Sequence of chain 40.A:
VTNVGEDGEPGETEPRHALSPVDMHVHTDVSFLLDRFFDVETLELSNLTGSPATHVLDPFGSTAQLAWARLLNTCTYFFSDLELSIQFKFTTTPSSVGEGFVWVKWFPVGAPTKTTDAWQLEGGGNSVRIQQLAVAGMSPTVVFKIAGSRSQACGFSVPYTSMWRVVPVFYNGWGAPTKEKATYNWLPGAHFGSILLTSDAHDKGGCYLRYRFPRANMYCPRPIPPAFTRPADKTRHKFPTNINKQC

The small molecule below binds the protein below.
Small molecule (SMILES): CC(=O)N[C@H]1[C@H]([C@H](O)[C@H](O)CO)O[C@@](O[C@H]2[C@@H](O)[C@@H](CO)O[C@@H](O[C@H]3[C@H](O)[C@@H](O)[C@@H](O)O[C@@H]3CO)[C@@H]2O)(C(=O)O)C[C@@H]1O

Binding-site contacts:
Ligand atom C11 contacts residue ALA118 of chain 40.A at 3.9 Å (hydrophobic).
Ligand atom O8 contacts residue ALA118 of chain 40.A at 3.8 Å.
Ligand atom O9 contacts residue THR42 of chain 36.A at 4.0 Å.
Ligand atom C11 contacts residue GLN132 of chain 40.A at 4.3 Å.
Ligand atom C8 contacts residue GLN120 of chain 40.A at 4.1 Å.
Ligand atom C10 contacts residue GLN65 of chain 36.A at 4.5 Å.
Ligand atom O1A contacts residue ARG129 of chain 40.A at 3.3 Å (salt-bridge).
Ligand atom C11 contacts residue TRP119 of chain 40.A at 4.4 Å (hydrophobic).
Ligand atom C9 contacts residue TRP119 of chain 40.A at 4.3 Å (hydrophobic).
Ligand atom O8 contacts residue GLN120 of chain 40.A at 2.8 Å (h-bond).
Ligand atom C1 contacts residue ARG129 of chain 40.A at 4.0 Å.
Ligand atom C4 contacts residue ALA118 of chain 40.A at 4.0 Å (hydrophobic).
Ligand atom O8 contacts residue TRP119 of chain 40.A at 3.8 Å.
Ligand atom C6 contacts residue ALA118 of chain 40.A at 3.4 Å (hydrophobic).
Ligand atom C7 contacts residue ALA118 of chain 40.A at 3.6 Å (hydrophobic).
Ligand atom O10 contacts residue GLN65 of chain 36.A at 4.0 Å.
Ligand atom O9 contacts residue GLN120 of chain 40.A at 3.5 Å (h-bond).
Ligand atom C5 contacts residue ALA118 of chain 40.A at 3.6 Å (hydrophobic).
Ligand atom C8 contacts residue ALA118 of chain 40.A at 4.3 Å (hydrophobic).
Ligand atom N5 contacts residue ALA118 of chain 40.A at 2.8 Å (h-bond).
Ligand atom O1B contacts residue ARG129 of chain 40.A at 3.9 Å.
Ligand atom C10 contacts residue ALA118 of chain 40.A at 3.8 Å (hydrophobic).
Ligand atom O10 contacts residue ALA64 of chain 36.A at 3.8 Å.
Ligand atom C10 contacts residue ALA64 of chain 36.A at 4.5 Å (hydrophobic).
Ligand atom O1A contacts residue ALA118 of chain 40.A at 4.5 Å.
Ligand atom C11 contacts residue GLN65 of chain 36.A at 3.7 Å.

Sequence of chain 36.A:
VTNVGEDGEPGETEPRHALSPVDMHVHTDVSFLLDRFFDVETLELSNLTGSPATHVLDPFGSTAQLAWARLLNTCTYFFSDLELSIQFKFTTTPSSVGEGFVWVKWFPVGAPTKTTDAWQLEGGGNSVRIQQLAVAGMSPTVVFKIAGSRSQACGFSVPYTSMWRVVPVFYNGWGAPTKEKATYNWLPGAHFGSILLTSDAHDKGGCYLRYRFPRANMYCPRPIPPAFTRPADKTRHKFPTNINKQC